Binding-site contacts:
Ligand atom N contacts residue TYR217 of chain 2.A at 3.6 Å.
Ligand atom C6 contacts residue GLU191 of chain 2.A at 3.3 Å.
Ligand atom CG contacts residue VAL139 of chain 2.A at 4.1 Å (hydrophobic).
Ligand atom C contacts residue TYR63 of chain 2.A at 3.6 Å (hydrophobic).
Ligand atom N contacts residue GLU191 of chain 2.A at 2.6 Å (salt-bridge).
Ligand atom CA contacts residue TYR63 of chain 2.A at 4.1 Å (hydrophobic).
Ligand atom N contacts residue THR92 of chain 2.A at 2.6 Å (h-bond).
Ligand atom O contacts residue ARG97 of chain 2.A at 2.7 Å (salt-bridge).
Ligand atom C6 contacts residue TYR63 of chain 2.A at 3.9 Å (hydrophobic).
Ligand atom CA contacts residue ALA143 of chain 2.A at 4.2 Å (hydrophobic).
Ligand atom OXT contacts residue PRO90 of chain 2.A at 3.6 Å.
Ligand atom N contacts residue PRO90 of chain 2.A at 2.8 Å (h-bond).
Ligand atom C7 contacts residue TYR63 of chain 2.A at 3.7 Å (hydrophobic).
Ligand atom C7 contacts residue VAL139 of chain 2.A at 4.0 Å (hydrophobic).
Ligand atom CD contacts residue THR144 of chain 2.A at 3.3 Å.
Ligand atom OXT contacts residue TYR63 of chain 2.A at 3.6 Å.
Ligand atom C contacts residue ALA143 of chain 2.A at 3.6 Å (hydrophobic).
Ligand atom C7 contacts residue ASN174 of chain 2.A at 3.8 Å.
Ligand atom OXT contacts residue ALA143 of chain 2.A at 4.1 Å.
Ligand atom CB contacts residue GLU191 of chain 2.A at 3.8 Å.
Ligand atom OXT contacts residue ARG97 of chain 2.A at 2.7 Å (salt-bridge).
Ligand atom OE2 contacts residue THR144 of chain 2.A at 2.7 Å (h-bond).
Ligand atom OE1 contacts residue THR144 of chain 2.A at 2.6 Å (h-bond).
Ligand atom C6 contacts residue ASN174 of chain 2.A at 3.9 Å.
Ligand atom CB contacts residue TYR63 of chain 2.A at 3.6 Å (hydrophobic).
Ligand atom CA contacts residue THR92 of chain 2.A at 3.4 Å.
Ligand atom CA contacts residue GLU191 of chain 2.A at 3.3 Å.
Ligand atom O contacts residue TYR63 of chain 2.A at 3.2 Å.
Ligand atom OE2 contacts residue GLY142 of chain 2.A at 3.2 Å.
Ligand atom CA contacts residue PRO90 of chain 2.A at 3.9 Å (hydrophobic).
Ligand atom OXT contacts residue LEU91 of chain 2.A at 3.6 Å.
Ligand atom C contacts residue THR92 of chain 2.A at 3.6 Å.
Ligand atom O contacts residue GLY142 of chain 2.A at 3.2 Å.
Ligand atom OE2 contacts residue ALA143 of chain 2.A at 2.8 Å (h-bond).
Ligand atom OE1 contacts residue GLU191 of chain 2.A at 3.8 Å.
Ligand atom O contacts residue ALA143 of chain 2.A at 2.7 Å (h-bond).
Ligand atom OXT contacts residue THR92 of chain 2.A at 2.9 Å (h-bond).
Ligand atom CG contacts residue TYR63 of chain 2.A at 3.9 Å (hydrophobic).
Ligand atom C contacts residue ARG97 of chain 2.A at 3.4 Å.
Ligand atom CD contacts residue ALA143 of chain 2.A at 3.9 Å (hydrophobic).

Sequence of chain 2.A:
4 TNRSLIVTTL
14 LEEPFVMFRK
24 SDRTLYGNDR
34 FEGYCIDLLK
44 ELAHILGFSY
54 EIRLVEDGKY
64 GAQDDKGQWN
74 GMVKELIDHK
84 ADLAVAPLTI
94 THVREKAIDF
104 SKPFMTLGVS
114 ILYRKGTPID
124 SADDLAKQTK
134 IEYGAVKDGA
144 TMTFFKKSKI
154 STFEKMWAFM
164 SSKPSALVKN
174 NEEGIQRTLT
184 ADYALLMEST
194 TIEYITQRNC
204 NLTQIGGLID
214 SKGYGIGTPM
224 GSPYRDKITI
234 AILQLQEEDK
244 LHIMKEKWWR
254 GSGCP

The small molecule below binds the protein below.
Small molecule (SMILES): N[C@H](C(=O)O)[C@@H]1CC[C@@H]1C(=O)O